This small molecule binds to this protein.
Small molecule (SMILES): Cc1[nH]c(C(=O)Nc2nc3c(OCCN4CCOCC4)cc(C(=O)O)cc3s2)c(Cl)c1Cl

Sequence of chain 1.B:
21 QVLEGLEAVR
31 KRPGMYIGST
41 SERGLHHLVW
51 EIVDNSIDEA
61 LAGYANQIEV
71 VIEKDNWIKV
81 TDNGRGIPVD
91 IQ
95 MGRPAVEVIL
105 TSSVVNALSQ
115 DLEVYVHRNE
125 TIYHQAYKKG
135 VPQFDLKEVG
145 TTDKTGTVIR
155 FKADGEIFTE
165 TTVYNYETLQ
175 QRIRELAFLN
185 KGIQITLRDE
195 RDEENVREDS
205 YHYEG

Binding-site contacts:
Ligand atom S contacts residue GLU59 of chain 1.B at 3.4 Å (salt-bridge).
Ligand atom O contacts residue THR151 of chain 1.B at 3.5 Å (h-bond).
Ligand atom C2 contacts residue PRO88 of chain 1.B at 3.5 Å (hydrophobic).
Ligand atom C10 contacts residue ASN55 of chain 1.B at 3.4 Å.
Ligand atom C5 contacts residue PRO88 of chain 1.B at 3.7 Å (hydrophobic).
Ligand atom O contacts residue GLU59 of chain 1.B at 3.5 Å.
Ligand atom C12 contacts residue ILE153 of chain 1.B at 3.8 Å (hydrophobic).
Ligand atom S contacts residue ILE87 of chain 1.B at 3.8 Å.
Ligand atom C13 contacts residue ARG122 of chain 1.B at 3.8 Å.
Ligand atom CL1 contacts residue ILE87 of chain 1.B at 3.5 Å.
Ligand atom O2 contacts residue ARG85 of chain 1.B at 3.5 Å (salt-bridge).
Ligand atom C12 contacts residue SER56 of chain 1.B at 3.0 Å.
Ligand atom N2 contacts residue ASP82 of chain 1.B at 2.8 Å (salt-bridge).
Ligand atom O1 contacts residue ARG85 of chain 1.B at 3.7 Å.
Ligand atom C11 contacts residue SER56 of chain 1.B at 3.5 Å.
Ligand atom C13 contacts residue PRO88 of chain 1.B at 3.8 Å (hydrophobic).
Ligand atom C9 contacts residue ASN55 of chain 1.B at 3.3 Å.
Ligand atom CL2 contacts residue ASN55 of chain 1.B at 2.9 Å.
Ligand atom C3 contacts residue PRO88 of chain 1.B at 3.5 Å (hydrophobic).
Ligand atom C8 contacts residue ASN55 of chain 1.B at 3.8 Å.
Ligand atom C9 contacts residue ILE87 of chain 1.B at 3.7 Å (hydrophobic).
Ligand atom C contacts residue GLY86 of chain 1.B at 3.8 Å.
Ligand atom C12 contacts residue ASP82 of chain 1.B at 3.8 Å.
Ligand atom C7 contacts residue ILE87 of chain 1.B at 3.8 Å (hydrophobic).
Ligand atom C contacts residue GLU59 of chain 1.B at 3.7 Å.
Ligand atom CL1 contacts residue ASN55 of chain 1.B at 3.7 Å.
Ligand atom O2 contacts residue ARG122 of chain 1.B at 3.0 Å (salt-bridge).
Ligand atom C1 contacts residue PRO88 of chain 1.B at 3.5 Å (hydrophobic).
Ligand atom C1 contacts residue ARG85 of chain 1.B at 3.6 Å.
Ligand atom C4 contacts residue PRO88 of chain 1.B at 3.8 Å (hydrophobic).
Ligand atom C contacts residue PRO88 of chain 1.B at 3.5 Å (hydrophobic).
Ligand atom C11 contacts residue ASP82 of chain 1.B at 3.6 Å.
Ligand atom CL2 contacts residue ILE153 of chain 1.B at 3.6 Å.
Ligand atom C12 contacts residue ILE52 of chain 1.B at 3.7 Å (hydrophobic).
Ligand atom C13 contacts residue ARG85 of chain 1.B at 3.4 Å.
Ligand atom N2 contacts residue THR151 of chain 1.B at 3.8 Å.
Ligand atom N2 contacts residue SER56 of chain 1.B at 3.6 Å (h-bond).
Ligand atom S contacts residue GLY86 of chain 1.B at 3.5 Å (h-bond).
Ligand atom C2 contacts residue ARG85 of chain 1.B at 3.7 Å.
Ligand atom C1 contacts residue GLY86 of chain 1.B at 3.5 Å.